Sequence of chain 1.A:
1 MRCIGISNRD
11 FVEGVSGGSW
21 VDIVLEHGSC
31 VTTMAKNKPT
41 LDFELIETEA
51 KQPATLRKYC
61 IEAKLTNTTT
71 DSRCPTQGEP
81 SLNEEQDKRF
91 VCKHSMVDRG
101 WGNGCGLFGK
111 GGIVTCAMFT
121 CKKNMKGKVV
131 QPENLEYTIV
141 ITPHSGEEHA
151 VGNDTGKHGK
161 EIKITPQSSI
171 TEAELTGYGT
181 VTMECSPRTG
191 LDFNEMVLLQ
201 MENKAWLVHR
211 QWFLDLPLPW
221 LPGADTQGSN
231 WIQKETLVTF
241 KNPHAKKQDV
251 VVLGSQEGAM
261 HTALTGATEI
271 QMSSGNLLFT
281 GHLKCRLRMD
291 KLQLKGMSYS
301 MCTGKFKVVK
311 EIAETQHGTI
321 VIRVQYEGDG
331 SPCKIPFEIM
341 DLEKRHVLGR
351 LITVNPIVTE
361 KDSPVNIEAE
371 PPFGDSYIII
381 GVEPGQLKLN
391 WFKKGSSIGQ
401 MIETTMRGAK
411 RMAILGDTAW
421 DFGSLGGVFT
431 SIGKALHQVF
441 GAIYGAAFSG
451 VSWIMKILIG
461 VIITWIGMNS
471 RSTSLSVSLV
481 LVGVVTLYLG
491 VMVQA

Binding-site contacts:
Ligand atom O6 contacts residue HIS158 of chain 6.A at 4.2 Å.
Ligand atom N2 contacts residue HIS149 of chain 6.A at 4.3 Å.
Ligand atom C1 contacts residue HIS158 of chain 6.A at 4.1 Å.
Ligand atom C5 contacts residue HIS158 of chain 6.A at 4.4 Å.
Ligand atom O5 contacts residue HIS149 of chain 6.A at 3.6 Å.
Ligand atom C1 contacts residue ASN153 of chain 6.A at 1.4 Å.
Ligand atom N2 contacts residue ASN153 of chain 6.A at 3.1 Å (h-bond).
Ligand atom C1 contacts residue HIS149 of chain 6.A at 3.5 Å.
Ligand atom C7 contacts residue HIS149 of chain 6.A at 4.3 Å.
Ligand atom C1 contacts residue THR155 of chain 6.A at 3.3 Å.
Ligand atom C7 contacts residue ASN153 of chain 6.A at 4.1 Å.
Ligand atom C8 contacts residue ASN153 of chain 6.A at 4.4 Å.
Ligand atom O7 contacts residue HIS149 of chain 6.A at 3.3 Å.
Ligand atom C6 contacts residue GLY156 of chain 6.A at 4.0 Å.
Ligand atom O4 contacts residue HIS149 of chain 6.A at 4.3 Å.
Ligand atom C5 contacts residue ASN153 of chain 6.A at 3.6 Å.
Ligand atom O5 contacts residue ASN153 of chain 6.A at 2.2 Å (h-bond).
Ligand atom C3 contacts residue ASN153 of chain 6.A at 3.9 Å.
Ligand atom O6 contacts residue HIS149 of chain 6.A at 3.2 Å.
Ligand atom C5 contacts residue HIS149 of chain 6.A at 3.6 Å.
Ligand atom C3 contacts residue HIS149 of chain 6.A at 4.0 Å.
Ligand atom O3 contacts residue HIS149 of chain 6.A at 4.0 Å.
Ligand atom O5 contacts residue HIS158 of chain 6.A at 3.4 Å.
Ligand atom O5 contacts residue GLY156 of chain 6.A at 4.2 Å.
Ligand atom C2 contacts residue ASN153 of chain 6.A at 2.6 Å.
Ligand atom C2 contacts residue HIS149 of chain 6.A at 3.5 Å.
Ligand atom C8 contacts residue GLY102 of chain 1.A at 3.6 Å.
Ligand atom C6 contacts residue HIS149 of chain 6.A at 4.3 Å.
Ligand atom C5 contacts residue THR155 of chain 6.A at 4.0 Å.
Ligand atom C4 contacts residue ASN153 of chain 6.A at 4.2 Å.
Ligand atom C5 contacts residue GLY156 of chain 6.A at 4.3 Å.
Ligand atom O5 contacts residue THR155 of chain 6.A at 3.4 Å (h-bond).
Ligand atom C4 contacts residue HIS149 of chain 6.A at 3.4 Å.
Ligand atom C6 contacts residue HIS158 of chain 6.A at 4.2 Å.

Sequence of chain 6.A:
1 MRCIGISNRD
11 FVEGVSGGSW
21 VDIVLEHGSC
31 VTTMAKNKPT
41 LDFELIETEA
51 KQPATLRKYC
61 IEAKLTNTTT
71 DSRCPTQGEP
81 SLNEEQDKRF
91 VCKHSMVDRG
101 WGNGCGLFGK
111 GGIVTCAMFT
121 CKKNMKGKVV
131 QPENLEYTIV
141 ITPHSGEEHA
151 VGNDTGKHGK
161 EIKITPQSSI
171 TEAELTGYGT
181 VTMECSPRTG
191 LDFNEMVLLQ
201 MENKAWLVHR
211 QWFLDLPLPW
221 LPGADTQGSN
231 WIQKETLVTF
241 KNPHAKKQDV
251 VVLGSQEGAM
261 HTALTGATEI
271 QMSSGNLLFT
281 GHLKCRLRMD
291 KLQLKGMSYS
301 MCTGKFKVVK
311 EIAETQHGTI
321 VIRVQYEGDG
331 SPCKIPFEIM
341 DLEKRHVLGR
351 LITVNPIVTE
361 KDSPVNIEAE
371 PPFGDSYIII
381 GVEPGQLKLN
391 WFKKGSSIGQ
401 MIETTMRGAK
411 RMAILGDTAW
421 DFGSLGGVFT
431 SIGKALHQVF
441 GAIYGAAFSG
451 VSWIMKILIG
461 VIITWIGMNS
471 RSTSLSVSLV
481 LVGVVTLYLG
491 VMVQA

The protein below binds the small molecule below.
Small molecule (SMILES): CC(=O)N[C@H]1[C@H](O[C@H]2[C@H](O)[C@@H](NC(C)=O)CO[C@@H]2CO)O[C@H](CO)[C@@H](O)[C@@H]1O